Binding-site contacts:
Ligand atom C6 contacts residue VAL217 of chain 1.B at 3.7 Å (hydrophobic).
Ligand atom C1' contacts residue GLU132 of chain 1.B at 3.2 Å.
Ligand atom N7 contacts residue GLU79 of chain 1.B at 3.5 Å (salt-bridge).
Ligand atom N1 contacts residue LYS219 of chain 1.B at 3.3 Å (salt-bridge).
Ligand atom N9 contacts residue LYS80 of chain 1.B at 3.9 Å.
Ligand atom C2' contacts residue GLU132 of chain 1.B at 3.2 Å.
Ligand atom C3' contacts residue ASN85 of chain 1.B at 3.5 Å.
Ligand atom O4' contacts residue LYS80 of chain 1.B at 3.6 Å.
Ligand atom O2' contacts residue GLU132 of chain 1.B at 2.5 Å (salt-bridge).
Ligand atom C5 contacts residue PHE157 of chain 1.B at 3.8 Å (hydrophobic).
Ligand atom N1 contacts residue VAL217 of chain 1.B at 3.6 Å.
Ligand atom O3' contacts residue ARG100 of chain 1.B at 3.3 Å (salt-bridge).
Ligand atom O5' contacts residue ILE57 of chain 1.B at 3.4 Å.
Ligand atom C2 contacts residue PHE157 of chain 1.B at 3.6 Å (hydrophobic).
Ligand atom N7 contacts residue LYS80 of chain 1.B at 3.5 Å.
Ligand atom N6 contacts residue GLU78 of chain 1.B at 3.4 Å (salt-bridge).
Ligand atom N1 contacts residue GLU78 of chain 1.B at 3.7 Å.
Ligand atom N1 contacts residue PHE157 of chain 1.B at 3.7 Å.
Ligand atom N6 contacts residue GLU79 of chain 1.B at 2.8 Å (salt-bridge).
Ligand atom C8 contacts residue GLU132 of chain 1.B at 3.4 Å.
Ligand atom C6 contacts residue GLU79 of chain 1.B at 3.7 Å.
Ligand atom N6 contacts residue PHE157 of chain 1.B at 3.5 Å.
Ligand atom C2 contacts residue TYR54 of chain 1.B at 3.5 Å (hydrophobic).
Ligand atom C5' contacts residue ILE57 of chain 1.B at 3.8 Å (hydrophobic).
Ligand atom O2' contacts residue PHE157 of chain 1.B at 3.9 Å.
Ligand atom N7 contacts residue VAL81 of chain 1.B at 3.2 Å (h-bond).
Ligand atom O5' contacts residue ARG100 of chain 1.B at 3.8 Å.
Ligand atom C2' contacts residue ASN85 of chain 1.B at 3.6 Å.
Ligand atom N6 contacts residue VAL185 of chain 1.B at 3.4 Å.
Ligand atom N9 contacts residue GLU132 of chain 1.B at 3.4 Å (salt-bridge).
Ligand atom C6 contacts residue PHE157 of chain 1.B at 3.5 Å (hydrophobic).
Ligand atom C8 contacts residue VAL81 of chain 1.B at 3.3 Å (hydrophobic).
Ligand atom O3' contacts residue ASN85 of chain 1.B at 2.7 Å (h-bond).
Ligand atom C5 contacts residue GLU79 of chain 1.B at 3.8 Å.
Ligand atom C2 contacts residue LYS219 of chain 1.B at 3.9 Å.
Ligand atom C8 contacts residue LYS80 of chain 1.B at 3.6 Å.
Ligand atom O2' contacts residue ASN85 of chain 1.B at 3.1 Å (h-bond).
Ligand atom C4 contacts residue PHE157 of chain 1.B at 3.8 Å (hydrophobic).
Ligand atom C2 contacts residue VAL217 of chain 1.B at 3.7 Å (hydrophobic).
Ligand atom C2' contacts residue PHE157 of chain 1.B at 3.6 Å (hydrophobic).

Sequence of chain 1.B:
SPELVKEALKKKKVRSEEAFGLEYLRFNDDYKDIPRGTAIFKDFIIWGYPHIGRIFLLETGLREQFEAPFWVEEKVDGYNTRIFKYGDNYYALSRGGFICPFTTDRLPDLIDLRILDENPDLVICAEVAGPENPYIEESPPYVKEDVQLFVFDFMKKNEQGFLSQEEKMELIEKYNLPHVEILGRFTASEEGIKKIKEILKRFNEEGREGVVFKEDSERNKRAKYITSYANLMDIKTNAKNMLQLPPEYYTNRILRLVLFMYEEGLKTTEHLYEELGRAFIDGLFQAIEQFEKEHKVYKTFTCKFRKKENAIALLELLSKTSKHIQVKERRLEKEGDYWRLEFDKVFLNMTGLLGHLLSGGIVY

This small molecule binds to this protein.
Small molecule (SMILES): Nc1ncnc2c1ncn2[C@@H]1O[C@H](CO)[C@@H](O)[C@H]1O